Binding-site contacts:
Ligand atom O7 contacts residue ASN305 of chain 1.B at 3.5 Å (h-bond).
Ligand atom C7 contacts residue MET306 of chain 1.B at 4.0 Å (hydrophobic).
Ligand atom C3 contacts residue ASN305 of chain 1.B at 3.8 Å.
Ligand atom C1 contacts residue ASN305 of chain 1.B at 1.4 Å.
Ligand atom C7 contacts residue GLU295 of chain 1.B at 4.1 Å.
Ligand atom O7 contacts residue GLU295 of chain 1.B at 3.7 Å.
Ligand atom C8 contacts residue GLU295 of chain 1.B at 4.3 Å.
Ligand atom N2 contacts residue MET306 of chain 1.B at 4.2 Å.
Ligand atom C2 contacts residue ASN305 of chain 1.B at 2.5 Å.
Ligand atom C8 contacts residue TRP311 of chain 1.B at 3.9 Å (hydrophobic).
Ligand atom C5 contacts residue ASN305 of chain 1.B at 3.7 Å.
Ligand atom C8 contacts residue MET306 of chain 1.B at 3.4 Å (hydrophobic).
Ligand atom O5 contacts residue ASN305 of chain 1.B at 2.4 Å (h-bond).
Ligand atom N2 contacts residue ASN305 of chain 1.B at 2.9 Å (h-bond).
Ligand atom C7 contacts residue ASN305 of chain 1.B at 3.4 Å.
Ligand atom C4 contacts residue ASN305 of chain 1.B at 4.2 Å.
Ligand atom C8 contacts residue GLN308 of chain 1.B at 4.5 Å.

This protein binds this small molecule.
Small molecule (SMILES): CC(=O)N[C@@H]1[C@@H](O)[C@H](O)[C@@H](CO)O[C@H]1O

Sequence of chain 1.B:
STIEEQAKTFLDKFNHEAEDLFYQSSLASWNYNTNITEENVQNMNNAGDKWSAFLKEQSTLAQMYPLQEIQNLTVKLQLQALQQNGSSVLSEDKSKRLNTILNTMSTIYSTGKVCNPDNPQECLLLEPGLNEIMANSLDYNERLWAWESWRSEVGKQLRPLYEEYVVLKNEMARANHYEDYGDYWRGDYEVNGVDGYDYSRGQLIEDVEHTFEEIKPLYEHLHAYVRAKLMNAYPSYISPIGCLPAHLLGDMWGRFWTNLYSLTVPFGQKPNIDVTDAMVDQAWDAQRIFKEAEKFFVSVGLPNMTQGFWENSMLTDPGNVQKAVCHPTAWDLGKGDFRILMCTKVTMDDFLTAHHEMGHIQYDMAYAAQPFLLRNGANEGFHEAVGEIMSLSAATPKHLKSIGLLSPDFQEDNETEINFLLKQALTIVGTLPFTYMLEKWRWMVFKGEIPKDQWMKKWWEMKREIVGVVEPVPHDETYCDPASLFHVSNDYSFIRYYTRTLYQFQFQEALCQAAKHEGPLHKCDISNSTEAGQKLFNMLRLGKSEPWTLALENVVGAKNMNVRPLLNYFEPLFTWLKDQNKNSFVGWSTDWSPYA